Sequence of chain 1.A:
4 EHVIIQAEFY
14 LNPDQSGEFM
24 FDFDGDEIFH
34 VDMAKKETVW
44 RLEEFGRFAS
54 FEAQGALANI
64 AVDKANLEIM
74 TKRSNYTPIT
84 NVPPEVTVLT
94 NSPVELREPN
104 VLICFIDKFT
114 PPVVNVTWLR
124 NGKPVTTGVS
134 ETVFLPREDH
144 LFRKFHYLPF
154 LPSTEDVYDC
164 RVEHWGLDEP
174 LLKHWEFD

A small-molecule ligand and the protein it binds are described below.
Small molecule (SMILES): CC(=O)N[C@H]1CO[C@H](CO[C@@H]2O[C@@H](C)[C@@H](O)[C@@H](O)[C@@H]2O)[C@@H](O)[C@@H]1O[C@@H]1O[C@@H](C)[C@@H](O)[C@@H](O)[C@@H]1O

Binding-site contacts:
Ligand atom O5 contacts residue ASN78 of chain 1.A at 2.5 Å (h-bond).
Ligand atom N2 contacts residue ARG76 of chain 1.A at 4.0 Å.
Ligand atom C8 contacts residue ARG76 of chain 1.A at 3.4 Å.
Ligand atom N2 contacts residue ASN78 of chain 1.A at 2.8 Å (h-bond).
Ligand atom C7 contacts residue ASN78 of chain 1.A at 3.6 Å.
Ligand atom C8 contacts residue SER77 of chain 1.A at 4.3 Å.
Ligand atom C7 contacts residue ARG76 of chain 1.A at 4.2 Å.
Ligand atom C2 contacts residue ASN78 of chain 1.A at 2.4 Å.
Ligand atom C1 contacts residue ASN78 of chain 1.A at 1.4 Å.
Ligand atom C5 contacts residue ASN78 of chain 1.A at 3.7 Å.
Ligand atom C4 contacts residue ASN78 of chain 1.A at 4.2 Å.
Ligand atom C3 contacts residue ASN78 of chain 1.A at 3.8 Å.
Ligand atom O7 contacts residue ASN78 of chain 1.A at 3.9 Å.